Sequence of chain 1.F:
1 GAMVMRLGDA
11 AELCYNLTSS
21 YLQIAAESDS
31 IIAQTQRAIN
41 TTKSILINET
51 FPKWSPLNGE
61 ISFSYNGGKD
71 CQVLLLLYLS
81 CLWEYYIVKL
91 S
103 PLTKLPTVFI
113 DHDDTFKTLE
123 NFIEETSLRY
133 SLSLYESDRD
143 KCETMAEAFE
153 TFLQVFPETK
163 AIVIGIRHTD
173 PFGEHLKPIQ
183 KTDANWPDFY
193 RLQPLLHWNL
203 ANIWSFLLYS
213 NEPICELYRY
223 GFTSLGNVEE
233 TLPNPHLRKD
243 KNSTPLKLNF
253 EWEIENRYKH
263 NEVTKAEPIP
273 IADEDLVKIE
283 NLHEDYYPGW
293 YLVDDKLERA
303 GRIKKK

The small molecule below binds the protein below.
Small molecule (SMILES): Nc1ncnc2c1ncn2[C@@H]1O[C@H](CO[P](=O)(O)C[P](=O)(O)OP(=O)(O)O)[C@@H](O)[C@H]1O

Binding-site contacts:
Ligand atom PG contacts residue SER226 of chain 1.F at 3.6 Å.
Ligand atom O2' contacts residue GLY167 of chain 1.F at 2.9 Å (h-bond).
Ligand atom N3 contacts residue SER64 of chain 1.F at 3.6 Å.
Ligand atom O3' contacts residue GLY167 of chain 1.F at 3.3 Å.
Ligand atom O1A contacts residue MG1 of chain 1.Y at 2.0 Å.
Ligand atom O2B contacts residue ARG301 of chain 1.F at 3.0 Å (salt-bridge).
Ligand atom O3G contacts residue LYS69 of chain 1.F at 2.9 Å (salt-bridge).
Ligand atom O2G contacts residue LEU227 of chain 1.F at 2.8 Å (h-bond).
Ligand atom N1 contacts residue PHE111 of chain 1.F at 3.6 Å.
Ligand atom O3' contacts residue CYS71 of chain 1.F at 3.2 Å.
Ligand atom N3 contacts residue TYR65 of chain 1.F at 3.7 Å.
Ligand atom PB contacts residue MG1 of chain 1.Y at 3.2 Å.
Ligand atom PA contacts residue MG1 of chain 1.Y at 3.4 Å.
Ligand atom O2G contacts residue SER226 of chain 1.F at 3.5 Å.
Ligand atom O1B contacts residue ARG301 of chain 1.F at 2.9 Å (salt-bridge).
Ligand atom O2A contacts residue ASN66 of chain 1.F at 2.9 Å (h-bond).
Ligand atom C2 contacts residue VAL110 of chain 1.F at 3.5 Å (hydrophobic).
Ligand atom O1G contacts residue GLU300 of chain 1.F at 2.5 Å (salt-bridge).
Ligand atom O1G contacts residue SER226 of chain 1.F at 2.7 Å (h-bond).
Ligand atom O2' contacts residue ILE166 of chain 1.F at 3.6 Å.
Ligand atom C1' contacts residue SER64 of chain 1.F at 3.6 Å.
Ligand atom C4' contacts residue GLY167 of chain 1.F at 3.6 Å.
Ligand atom O1A contacts residue ASP70 of chain 1.F at 3.1 Å (salt-bridge).
Ligand atom O3G contacts residue GLU300 of chain 1.F at 3.2 Å (salt-bridge).
Ligand atom O4' contacts residue ILE166 of chain 1.F at 3.5 Å.
Ligand atom O3G contacts residue MG1 of chain 1.Y at 2.0 Å.
Ligand atom PG contacts residue GLU300 of chain 1.F at 3.4 Å.
Ligand atom O2B contacts residue MG1 of chain 1.Y at 2.2 Å.
Ligand atom PG contacts residue MG1 of chain 1.Y at 3.3 Å.
Ligand atom C6 contacts residue MET147 of chain 1.F at 3.7 Å (hydrophobic).
Ligand atom C2' contacts residue SER64 of chain 1.F at 3.7 Å.
Ligand atom C2 contacts residue TYR65 of chain 1.F at 3.5 Å (hydrophobic).
Ligand atom O2' contacts residue SER64 of chain 1.F at 2.9 Å (h-bond).
Ligand atom O3B contacts residue MG1 of chain 1.Y at 3.6 Å.
Ligand atom N6 contacts residue ILE112 of chain 1.F at 2.9 Å (h-bond).
Ligand atom N1 contacts residue ILE112 of chain 1.F at 2.9 Å (h-bond).
Ligand atom C8 contacts residue ASN66 of chain 1.F at 3.5 Å.
Ligand atom O3G contacts residue ASP70 of chain 1.F at 2.7 Å (salt-bridge).
Ligand atom N7 contacts residue ASN66 of chain 1.F at 3.3 Å (h-bond).
Ligand atom O2B contacts residue ASP172 of chain 1.F at 3.4 Å (salt-bridge).